Binding-site contacts:
Ligand atom S1 contacts residue CYS28 of chain 1.B at 2.1 Å (h-bond).
Ligand atom C4 contacts residue LYS31 of chain 1.B at 4.2 Å.
Ligand atom C3 contacts residue LYS31 of chain 1.B at 4.2 Å.
Ligand atom C4 contacts residue CYS28 of chain 1.B at 3.1 Å (hydrophobic).
Ligand atom C3 contacts residue CYS28 of chain 1.B at 4.4 Å (hydrophobic).

Sequence of chain 1.B:
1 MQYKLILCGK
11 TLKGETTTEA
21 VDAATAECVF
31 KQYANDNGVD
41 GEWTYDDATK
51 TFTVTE

The protein below binds the small molecule below.
Small molecule (SMILES): CC1(C)C=C(CSS(C)(=O)=O)C(C)(C)N1[O]